Sequence of chain 3.Q:
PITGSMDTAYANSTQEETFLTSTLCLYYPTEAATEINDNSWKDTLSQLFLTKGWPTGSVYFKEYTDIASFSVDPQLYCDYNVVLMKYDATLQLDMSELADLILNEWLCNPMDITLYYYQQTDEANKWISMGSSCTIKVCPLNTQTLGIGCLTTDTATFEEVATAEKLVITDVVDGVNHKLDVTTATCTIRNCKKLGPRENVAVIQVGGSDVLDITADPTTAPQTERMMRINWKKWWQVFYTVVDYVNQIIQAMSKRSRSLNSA

Binding-site contacts:
Ligand atom C3 contacts residue ASN19 of chain 3.Q at 4.4 Å.
Ligand atom C1 contacts residue ASN19 of chain 3.Q at 1.9 Å.
Ligand atom N2 contacts residue ASN19 of chain 3.Q at 4.1 Å.
Ligand atom C2 contacts residue ASN19 of chain 3.Q at 3.4 Å.
Ligand atom C5 contacts residue ASN19 of chain 3.Q at 3.3 Å.
Ligand atom C6 contacts residue ASN19 of chain 3.Q at 4.0 Å.
Ligand atom O5 contacts residue ASN19 of chain 3.Q at 2.1 Å (h-bond).
Ligand atom C8 contacts residue TYR17 of chain 3.Q at 4.3 Å (hydrophobic).
Ligand atom C4 contacts residue ASN19 of chain 3.Q at 4.5 Å.
Ligand atom O6 contacts residue ASN19 of chain 3.Q at 4.3 Å.

This small molecule binds to this protein.
Small molecule (SMILES): CC(=O)N[C@H]1[C@H](O[C@H]2[C@H](O)[C@@H](NC(C)=O)CO[C@@H]2CO)O[C@H](CO)[C@@H](O)[C@@H]1O